Sequence of chain 1.C:
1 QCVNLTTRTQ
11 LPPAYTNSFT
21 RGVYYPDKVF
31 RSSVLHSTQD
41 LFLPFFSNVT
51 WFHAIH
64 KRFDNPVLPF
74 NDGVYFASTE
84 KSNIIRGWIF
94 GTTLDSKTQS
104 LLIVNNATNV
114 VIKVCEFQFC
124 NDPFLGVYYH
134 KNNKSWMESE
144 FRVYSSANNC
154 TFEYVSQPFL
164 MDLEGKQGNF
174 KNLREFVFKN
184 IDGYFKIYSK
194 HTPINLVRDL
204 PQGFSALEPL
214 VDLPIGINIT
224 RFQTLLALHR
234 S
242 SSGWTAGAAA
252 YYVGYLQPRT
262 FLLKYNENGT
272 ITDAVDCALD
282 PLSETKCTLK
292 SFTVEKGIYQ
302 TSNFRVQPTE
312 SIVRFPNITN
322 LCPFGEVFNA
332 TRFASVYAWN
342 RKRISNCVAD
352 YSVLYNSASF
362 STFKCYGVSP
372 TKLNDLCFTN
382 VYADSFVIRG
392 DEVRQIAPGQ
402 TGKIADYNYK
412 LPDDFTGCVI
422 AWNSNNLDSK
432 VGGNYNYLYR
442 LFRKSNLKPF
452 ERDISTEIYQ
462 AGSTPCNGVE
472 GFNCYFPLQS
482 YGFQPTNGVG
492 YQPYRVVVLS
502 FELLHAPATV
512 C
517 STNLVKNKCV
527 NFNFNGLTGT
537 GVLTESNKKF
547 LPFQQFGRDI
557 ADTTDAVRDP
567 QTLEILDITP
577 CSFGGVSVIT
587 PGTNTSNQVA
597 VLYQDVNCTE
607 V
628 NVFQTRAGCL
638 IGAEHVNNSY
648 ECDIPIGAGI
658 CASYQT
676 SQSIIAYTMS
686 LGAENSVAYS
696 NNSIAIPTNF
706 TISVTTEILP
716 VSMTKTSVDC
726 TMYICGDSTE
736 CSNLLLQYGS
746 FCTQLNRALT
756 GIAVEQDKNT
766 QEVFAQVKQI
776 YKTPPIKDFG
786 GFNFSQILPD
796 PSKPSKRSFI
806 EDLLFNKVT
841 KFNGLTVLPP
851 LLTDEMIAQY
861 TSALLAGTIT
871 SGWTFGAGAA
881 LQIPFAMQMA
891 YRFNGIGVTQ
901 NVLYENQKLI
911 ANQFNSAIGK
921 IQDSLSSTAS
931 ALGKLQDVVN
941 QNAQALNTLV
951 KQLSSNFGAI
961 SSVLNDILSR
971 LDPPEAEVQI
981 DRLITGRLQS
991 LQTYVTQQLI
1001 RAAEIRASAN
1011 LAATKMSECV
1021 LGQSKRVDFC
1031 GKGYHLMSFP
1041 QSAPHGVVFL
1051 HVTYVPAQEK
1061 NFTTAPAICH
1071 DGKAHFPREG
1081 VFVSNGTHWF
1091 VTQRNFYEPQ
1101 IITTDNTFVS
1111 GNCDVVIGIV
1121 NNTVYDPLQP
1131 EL

A protein and the small-molecule ligand that binds it are described below.
Small molecule (SMILES): CC(=O)N[C@@H]1[C@@H](O)[C@H](O)[C@@H](CO)O[C@H]1O

Sequence of chain 1.B:
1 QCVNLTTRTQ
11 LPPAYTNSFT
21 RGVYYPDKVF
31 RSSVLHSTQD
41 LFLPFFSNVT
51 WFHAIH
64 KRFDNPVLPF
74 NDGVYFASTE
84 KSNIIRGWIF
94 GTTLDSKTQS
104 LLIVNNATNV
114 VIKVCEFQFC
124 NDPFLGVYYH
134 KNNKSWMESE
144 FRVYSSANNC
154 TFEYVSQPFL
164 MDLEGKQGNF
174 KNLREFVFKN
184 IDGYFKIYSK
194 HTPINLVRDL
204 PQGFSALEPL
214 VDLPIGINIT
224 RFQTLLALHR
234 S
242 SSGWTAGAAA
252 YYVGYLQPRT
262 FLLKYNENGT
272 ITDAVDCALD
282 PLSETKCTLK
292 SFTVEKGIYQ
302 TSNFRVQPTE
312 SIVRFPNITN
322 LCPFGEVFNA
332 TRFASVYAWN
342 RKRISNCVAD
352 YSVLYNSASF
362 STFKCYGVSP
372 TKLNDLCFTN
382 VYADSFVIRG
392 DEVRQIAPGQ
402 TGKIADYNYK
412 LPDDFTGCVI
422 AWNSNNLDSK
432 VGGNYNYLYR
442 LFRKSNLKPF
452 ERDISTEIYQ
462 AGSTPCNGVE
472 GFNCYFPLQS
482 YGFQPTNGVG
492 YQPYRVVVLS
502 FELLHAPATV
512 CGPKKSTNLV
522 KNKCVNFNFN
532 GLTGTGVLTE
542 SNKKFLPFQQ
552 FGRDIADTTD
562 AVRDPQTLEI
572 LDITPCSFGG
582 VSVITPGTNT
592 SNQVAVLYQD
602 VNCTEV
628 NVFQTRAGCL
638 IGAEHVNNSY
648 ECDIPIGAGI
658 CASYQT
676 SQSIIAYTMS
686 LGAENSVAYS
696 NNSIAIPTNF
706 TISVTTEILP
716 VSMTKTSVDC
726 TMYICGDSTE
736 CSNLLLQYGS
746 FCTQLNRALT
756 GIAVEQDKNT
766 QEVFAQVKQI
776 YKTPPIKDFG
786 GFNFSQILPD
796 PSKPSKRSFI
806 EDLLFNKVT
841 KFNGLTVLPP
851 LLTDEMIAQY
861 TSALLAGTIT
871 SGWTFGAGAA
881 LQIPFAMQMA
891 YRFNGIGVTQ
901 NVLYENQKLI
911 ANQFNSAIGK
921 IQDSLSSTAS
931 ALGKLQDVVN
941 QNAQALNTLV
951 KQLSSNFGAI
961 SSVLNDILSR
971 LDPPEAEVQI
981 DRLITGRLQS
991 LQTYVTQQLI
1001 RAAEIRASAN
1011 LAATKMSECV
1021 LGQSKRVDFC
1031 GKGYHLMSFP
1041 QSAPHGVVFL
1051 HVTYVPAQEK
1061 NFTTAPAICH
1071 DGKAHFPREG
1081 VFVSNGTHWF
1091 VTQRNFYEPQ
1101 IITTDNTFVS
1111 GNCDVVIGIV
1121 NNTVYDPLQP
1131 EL

Binding-site contacts:
Ligand atom C1 contacts residue ASN221 of chain 1.C at 1.5 Å.
Ligand atom C5 contacts residue THR223 of chain 1.C at 4.1 Å.
Ligand atom C1 contacts residue THR223 of chain 1.C at 4.3 Å.
Ligand atom O5 contacts residue THR95 of chain 1.C at 4.1 Å.
Ligand atom C2 contacts residue ASN221 of chain 1.C at 2.6 Å.
Ligand atom O7 contacts residue ASN221 of chain 1.C at 4.0 Å.
Ligand atom C5 contacts residue ASN221 of chain 1.C at 3.7 Å.
Ligand atom N2 contacts residue ASN221 of chain 1.C at 3.0 Å (h-bond).
Ligand atom C8 contacts residue GLU452 of chain 1.B at 3.4 Å.
Ligand atom O6 contacts residue THR223 of chain 1.C at 3.4 Å.
Ligand atom C3 contacts residue ASN221 of chain 1.C at 3.9 Å.
Ligand atom C7 contacts residue ASN221 of chain 1.C at 3.8 Å.
Ligand atom C4 contacts residue ASN221 of chain 1.C at 4.3 Å.
Ligand atom C6 contacts residue THR223 of chain 1.C at 3.9 Å.
Ligand atom C6 contacts residue THR95 of chain 1.C at 3.7 Å.
Ligand atom O7 contacts residue GLU452 of chain 1.B at 2.9 Å (salt-bridge).
Ligand atom O5 contacts residue ASN221 of chain 1.C at 2.5 Å (h-bond).
Ligand atom O5 contacts residue THR223 of chain 1.C at 3.5 Å.
Ligand atom C7 contacts residue GLU452 of chain 1.B at 3.4 Å.
Ligand atom O6 contacts residue THR95 of chain 1.C at 4.1 Å.